Sequence of chain 1.C:
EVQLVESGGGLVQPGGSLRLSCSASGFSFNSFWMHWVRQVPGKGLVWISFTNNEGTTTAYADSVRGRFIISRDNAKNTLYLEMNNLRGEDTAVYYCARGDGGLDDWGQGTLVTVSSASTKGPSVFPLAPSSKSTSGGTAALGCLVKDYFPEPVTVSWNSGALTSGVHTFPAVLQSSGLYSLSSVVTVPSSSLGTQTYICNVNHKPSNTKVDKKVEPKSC

Sequence of chain 1.D:
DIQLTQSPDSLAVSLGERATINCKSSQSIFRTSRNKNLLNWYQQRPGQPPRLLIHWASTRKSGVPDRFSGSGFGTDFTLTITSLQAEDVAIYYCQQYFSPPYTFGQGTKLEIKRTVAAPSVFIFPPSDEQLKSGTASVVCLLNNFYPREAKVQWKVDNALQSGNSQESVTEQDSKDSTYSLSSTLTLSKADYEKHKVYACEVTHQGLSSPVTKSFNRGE

Binding-site contacts:
Ligand atom O3 contacts residue TYR97 of chain 1.D at 2.7 Å (h-bond).
Ligand atom C19 contacts residue ARG34 of chain 1.D at 4.1 Å.
Ligand atom O3 contacts residue ASP100 of chain 1.C at 2.7 Å (salt-bridge).
Ligand atom O20 contacts residue ARG34 of chain 1.D at 2.9 Å (salt-bridge).
Ligand atom P21 contacts residue ARG34 of chain 1.D at 3.6 Å.
Ligand atom C5 contacts residue TRP33 of chain 1.C at 3.8 Å (hydrophobic).
Ligand atom O3 contacts residue GLY99 of chain 1.C at 3.0 Å.
Ligand atom C19 contacts residue TRP33 of chain 1.C at 4.0 Å (hydrophobic).
Ligand atom C7 contacts residue ARG34 of chain 1.D at 3.5 Å.
Ligand atom C27 contacts residue ARG34 of chain 1.D at 3.9 Å.
Ligand atom O23 contacts residue ARG31 of chain 1.D at 4.1 Å.
Ligand atom C7 contacts residue TYR97 of chain 1.D at 3.6 Å (hydrophobic).
Ligand atom O24 contacts residue ARG31 of chain 1.D at 2.8 Å (salt-bridge).
Ligand atom N2 contacts residue TRP33 of chain 1.C at 3.7 Å.
Ligand atom C8 contacts residue TYR97 of chain 1.D at 3.3 Å (hydrophobic).
Ligand atom C3 contacts residue TYR97 of chain 1.D at 3.4 Å (hydrophobic).
Ligand atom C4 contacts residue TRP33 of chain 1.C at 4.0 Å (hydrophobic).
Ligand atom O24 contacts residue LEU38 of chain 1.D at 3.3 Å.
Ligand atom O22 contacts residue ARG31 of chain 1.D at 3.4 Å (salt-bridge).
Ligand atom C3 contacts residue GLY99 of chain 1.C at 4.0 Å.
Ligand atom O7 contacts residue ASP100 of chain 1.C at 3.9 Å.
Ligand atom C25 contacts residue ARG34 of chain 1.D at 3.8 Å.
Ligand atom O6 contacts residue SER31 of chain 1.C at 4.0 Å.
Ligand atom C3 contacts residue TRP33 of chain 1.C at 3.7 Å (hydrophobic).
Ligand atom C6 contacts residue SER31 of chain 1.C at 3.5 Å.
Ligand atom C8 contacts residue ARG34 of chain 1.D at 3.6 Å.
Ligand atom N2 contacts residue TYR97 of chain 1.D at 3.7 Å.
Ligand atom O7 contacts residue ARG34 of chain 1.D at 2.9 Å (salt-bridge).
Ligand atom C2 contacts residue ASP100 of chain 1.C at 3.6 Å.
Ligand atom P21 contacts residue ARG31 of chain 1.D at 3.6 Å.
Ligand atom O1 contacts residue ARG34 of chain 1.D at 4.0 Å.
Ligand atom O22 contacts residue TRP33 of chain 1.C at 3.8 Å.
Ligand atom O7 contacts residue TYR97 of chain 1.D at 4.0 Å.
Ligand atom C3 contacts residue ASP100 of chain 1.C at 3.6 Å.
Ligand atom O4 contacts residue GLY99 of chain 1.C at 2.7 Å (h-bond).
Ligand atom C2 contacts residue TYR97 of chain 1.D at 4.1 Å (hydrophobic).
Ligand atom O4 contacts residue PHE32 of chain 1.C at 3.5 Å.
Ligand atom O4 contacts residue TRP33 of chain 1.C at 2.8 Å (h-bond).
Ligand atom O24 contacts residue ARG34 of chain 1.D at 3.0 Å (salt-bridge).
Ligand atom C4 contacts residue GLY99 of chain 1.C at 3.5 Å.

The protein below binds the small molecule below.
Small molecule (SMILES): CC(=O)N[C@H]1[C@H](O[C@H](COP(=O)(O)O)[C@@H](O)[C@@H](O)CO)O[C@H](CO)[C@@H](O)[C@@H]1O